A small-molecule ligand and the protein it binds are described below.
Small molecule (SMILES): CC(=O)N[C@@H]1[C@@H](O)[C@H](O)[C@@H](CO)O[C@H]1O

Binding-site contacts:
Ligand atom N2 contacts residue ASN403 of chain 1.A at 2.9 Å (h-bond).
Ligand atom C3 contacts residue ASN403 of chain 1.A at 3.8 Å.
Ligand atom C4 contacts residue ASN403 of chain 1.A at 4.2 Å.
Ligand atom C1 contacts residue ASN403 of chain 1.A at 1.4 Å.
Ligand atom C5 contacts residue LEU377 of chain 1.A at 3.8 Å (hydrophobic).
Ligand atom C5 contacts residue ASN403 of chain 1.A at 3.6 Å.
Ligand atom O5 contacts residue LEU377 of chain 1.A at 3.4 Å.
Ligand atom C2 contacts residue ASN403 of chain 1.A at 2.5 Å.
Ligand atom O5 contacts residue ASN403 of chain 1.A at 2.3 Å (h-bond).
Ligand atom C1 contacts residue LEU377 of chain 1.A at 4.0 Å (hydrophobic).
Ligand atom C6 contacts residue LEU377 of chain 1.A at 4.0 Å (hydrophobic).
Ligand atom O7 contacts residue ASN403 of chain 1.A at 3.8 Å.
Ligand atom C7 contacts residue ASN403 of chain 1.A at 3.6 Å.

Sequence of chain 1.A:
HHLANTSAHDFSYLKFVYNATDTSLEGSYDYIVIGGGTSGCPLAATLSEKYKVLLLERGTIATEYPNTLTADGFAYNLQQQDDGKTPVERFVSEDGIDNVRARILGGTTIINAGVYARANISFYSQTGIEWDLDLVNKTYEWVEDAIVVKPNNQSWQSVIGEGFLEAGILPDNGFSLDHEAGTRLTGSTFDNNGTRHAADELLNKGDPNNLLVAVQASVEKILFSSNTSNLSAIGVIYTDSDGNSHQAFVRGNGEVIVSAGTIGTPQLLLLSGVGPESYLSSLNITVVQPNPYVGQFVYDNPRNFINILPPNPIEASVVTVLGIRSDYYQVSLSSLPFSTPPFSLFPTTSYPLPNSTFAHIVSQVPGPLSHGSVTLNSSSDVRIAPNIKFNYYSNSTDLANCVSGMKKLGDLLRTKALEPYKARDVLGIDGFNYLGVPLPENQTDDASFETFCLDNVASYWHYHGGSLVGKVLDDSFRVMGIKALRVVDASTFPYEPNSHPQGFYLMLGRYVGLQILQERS